Sequence of chain 1.A:
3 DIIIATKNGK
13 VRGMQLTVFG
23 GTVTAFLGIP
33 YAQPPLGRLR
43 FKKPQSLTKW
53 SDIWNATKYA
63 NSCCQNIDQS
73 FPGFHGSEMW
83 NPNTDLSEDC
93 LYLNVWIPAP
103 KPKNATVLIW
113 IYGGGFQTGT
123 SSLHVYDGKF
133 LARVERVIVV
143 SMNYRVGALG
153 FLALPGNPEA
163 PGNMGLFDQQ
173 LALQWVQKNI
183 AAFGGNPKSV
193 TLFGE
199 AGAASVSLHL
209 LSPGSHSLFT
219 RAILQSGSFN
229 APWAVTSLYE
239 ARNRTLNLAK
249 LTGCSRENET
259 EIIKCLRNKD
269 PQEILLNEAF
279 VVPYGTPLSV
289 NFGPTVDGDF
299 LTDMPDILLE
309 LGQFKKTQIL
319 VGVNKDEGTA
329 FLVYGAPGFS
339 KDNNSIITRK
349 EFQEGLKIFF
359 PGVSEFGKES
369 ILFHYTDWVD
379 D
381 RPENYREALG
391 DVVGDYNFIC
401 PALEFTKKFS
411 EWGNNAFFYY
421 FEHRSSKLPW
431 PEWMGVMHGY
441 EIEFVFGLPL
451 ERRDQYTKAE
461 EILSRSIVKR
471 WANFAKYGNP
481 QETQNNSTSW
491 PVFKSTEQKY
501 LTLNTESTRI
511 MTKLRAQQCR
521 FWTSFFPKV

Binding-site contacts:
Ligand atom C6 contacts residue ASN485 of chain 1.A at 3.1 Å.
Ligand atom O3 contacts residue ILE462 of chain 1.A at 4.2 Å.
Ligand atom C5 contacts residue ASN485 of chain 1.A at 3.8 Å.
Ligand atom O6 contacts residue ASN485 of chain 1.A at 3.7 Å.
Ligand atom C7 contacts residue ARG465 of chain 1.A at 3.7 Å.
Ligand atom C2 contacts residue ASN485 of chain 1.A at 2.6 Å.
Ligand atom C8 contacts residue ARG465 of chain 1.A at 4.1 Å.
Ligand atom O7 contacts residue ASN485 of chain 1.A at 3.8 Å.
Ligand atom C3 contacts residue ARG465 of chain 1.A at 4.4 Å.
Ligand atom C3 contacts residue ASN485 of chain 1.A at 3.8 Å.
Ligand atom N2 contacts residue ARG465 of chain 1.A at 4.2 Å.
Ligand atom C8 contacts residue GLU482 of chain 1.A at 3.7 Å.
Ligand atom O5 contacts residue ASN485 of chain 1.A at 3.9 Å.
Ligand atom C8 contacts residue LYS469 of chain 1.A at 3.8 Å.
Ligand atom O3 contacts residue ASN485 of chain 1.A at 4.3 Å.
Ligand atom C1 contacts residue ASN485 of chain 1.A at 3.3 Å.
Ligand atom C4 contacts residue ASN485 of chain 1.A at 3.9 Å.
Ligand atom O7 contacts residue ARG465 of chain 1.A at 3.4 Å.
Ligand atom O7 contacts residue SER466 of chain 1.A at 4.3 Å.
Ligand atom C7 contacts residue GLU482 of chain 1.A at 4.3 Å.
Ligand atom N2 contacts residue ASN485 of chain 1.A at 3.0 Å (h-bond).
Ligand atom O3 contacts residue ARG465 of chain 1.A at 3.5 Å.
Ligand atom C7 contacts residue ASN485 of chain 1.A at 3.5 Å.

This small molecule binds to this protein.
Small molecule (SMILES): CC(=O)N[C@@H]1[C@@H](O)[C@H](O)[C@@H](CO)O[C@H]1O